This small molecule binds to this protein.
Small molecule (SMILES): N[C@@H](Cc1ccc(O)cc1)C(=O)O

Sequence of chain 2.B:
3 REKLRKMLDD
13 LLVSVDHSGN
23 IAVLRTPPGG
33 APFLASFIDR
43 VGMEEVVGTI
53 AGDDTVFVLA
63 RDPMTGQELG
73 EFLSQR

Sequence of chain 3.A:
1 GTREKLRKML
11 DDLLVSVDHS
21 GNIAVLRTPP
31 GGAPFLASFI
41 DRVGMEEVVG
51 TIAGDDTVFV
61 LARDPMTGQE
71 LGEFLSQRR

Sequence of chain 2.A:
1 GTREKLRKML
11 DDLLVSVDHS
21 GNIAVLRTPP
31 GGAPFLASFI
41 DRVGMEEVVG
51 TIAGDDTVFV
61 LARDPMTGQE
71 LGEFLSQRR

Binding-site contacts:
Ligand atom O contacts residue ASP55 of chain 3.A at 3.5 Å (salt-bridge).
Ligand atom O contacts residue ALA53 of chain 2.A at 2.8 Å (h-bond).
Ligand atom CD1 contacts residue SER38 of chain 2.A at 3.7 Å.
Ligand atom OXT contacts residue GLY54 of chain 3.A at 3.5 Å.
Ligand atom CB contacts residue ALA37 of chain 2.A at 3.6 Å (hydrophobic).
Ligand atom CE2 contacts residue ASP55 of chain 3.A at 3.5 Å.
Ligand atom OH contacts residue NA1 of chain 3.E at 3.2 Å (h-bond).
Ligand atom C contacts residue GLY54 of chain 3.A at 3.9 Å.
Ligand atom CZ contacts residue NA1 of chain 3.E at 3.8 Å.
Ligand atom CD1 contacts residue ASP56 of chain 3.A at 3.5 Å.
Ligand atom CB contacts residue THR51 of chain 2.A at 3.6 Å.
Ligand atom CE1 contacts residue NA1 of chain 3.E at 3.6 Å.
Ligand atom CG contacts residue SER38 of chain 2.A at 3.8 Å.
Ligand atom CB contacts residue SER38 of chain 2.A at 3.6 Å.
Ligand atom CB contacts residue ASP41 of chain 2.A at 3.5 Å.
Ligand atom O contacts residue GLY54 of chain 3.A at 3.3 Å.
Ligand atom CD2 contacts residue PRO34 of chain 2.A at 3.7 Å (hydrophobic).
Ligand atom C contacts residue ASP55 of chain 3.A at 3.4 Å.
Ligand atom CA contacts residue THR51 of chain 2.A at 3.1 Å.
Ligand atom C contacts residue ALA53 of chain 2.A at 3.9 Å (hydrophobic).
Ligand atom C contacts residue THR51 of chain 2.A at 3.6 Å.
Ligand atom OH contacts residue ASP55 of chain 3.A at 3.3 Å.
Ligand atom CE2 contacts residue ASP55 of chain 2.B at 3.2 Å.
Ligand atom CE1 contacts residue ASP56 of chain 3.A at 3.8 Å.
Ligand atom N contacts residue ASP56 of chain 3.A at 2.8 Å (salt-bridge).
Ligand atom CE1 contacts residue ASP55 of chain 3.A at 3.8 Å.
Ligand atom O contacts residue ILE52 of chain 2.A at 3.4 Å.
Ligand atom OXT contacts residue THR57 of chain 3.A at 3.5 Å (h-bond).
Ligand atom CZ contacts residue ASP55 of chain 3.A at 3.4 Å.
Ligand atom OXT contacts residue ASP56 of chain 3.A at 3.1 Å (salt-bridge).
Ligand atom OH contacts residue TYR1 of chain 3.G at 3.4 Å (h-bond).
Ligand atom CA contacts residue ASP41 of chain 2.A at 3.5 Å.
Ligand atom N contacts residue THR51 of chain 2.A at 3.1 Å (h-bond).
Ligand atom N contacts residue THR57 of chain 3.A at 3.0 Å (h-bond).
Ligand atom N contacts residue ASP41 of chain 2.A at 2.6 Å (salt-bridge).
Ligand atom CE1 contacts residue SER38 of chain 2.A at 3.8 Å.
Ligand atom OH contacts residue ASP55 of chain 2.B at 2.5 Å (salt-bridge).
Ligand atom OXT contacts residue ASP55 of chain 3.A at 2.6 Å (salt-bridge).
Ligand atom CZ contacts residue ASP55 of chain 2.B at 3.3 Å.
Ligand atom CD1 contacts residue ASP41 of chain 2.A at 3.6 Å.